Binding-site contacts:
Ligand atom C4 contacts residue LEU922 of chain 1.B at 4.4 Å (hydrophobic).
Ligand atom C7 contacts residue GLN1071 of chain 1.B at 4.1 Å.
Ligand atom C2 contacts residue GLN1071 of chain 1.B at 4.3 Å.
Ligand atom O7 contacts residue LEU922 of chain 1.B at 3.4 Å.
Ligand atom C6 contacts residue GLN926 of chain 1.B at 4.1 Å.
Ligand atom C5 contacts residue GLN926 of chain 1.B at 4.3 Å.
Ligand atom O4 contacts residue LEU922 of chain 1.B at 4.0 Å.
Ligand atom C1 contacts residue ASN717 of chain 1.B at 1.4 Å.
Ligand atom C2 contacts residue ASN717 of chain 1.B at 2.5 Å.
Ligand atom C8 contacts residue LEU922 of chain 1.B at 4.2 Å (hydrophobic).
Ligand atom O6 contacts residue LEU922 of chain 1.B at 4.2 Å.
Ligand atom O5 contacts residue ASN717 of chain 1.B at 2.3 Å (h-bond).
Ligand atom C1 contacts residue GLN1071 of chain 1.B at 3.9 Å.
Ligand atom C6 contacts residue LEU922 of chain 1.B at 4.3 Å (hydrophobic).
Ligand atom C5 contacts residue ASN717 of chain 1.B at 3.6 Å.
Ligand atom C7 contacts residue ASN717 of chain 1.B at 3.5 Å.
Ligand atom O5 contacts residue GLN1071 of chain 1.B at 3.8 Å.
Ligand atom O7 contacts residue GLN1071 of chain 1.B at 3.2 Å (h-bond).
Ligand atom O6 contacts residue GLN926 of chain 1.B at 2.9 Å (h-bond).
Ligand atom C5 contacts residue LEU922 of chain 1.B at 3.8 Å (hydrophobic).
Ligand atom C3 contacts residue ASN717 of chain 1.B at 3.8 Å.
Ligand atom O5 contacts residue GLN926 of chain 1.B at 4.5 Å.
Ligand atom C4 contacts residue ASN717 of chain 1.B at 4.2 Å.
Ligand atom O7 contacts residue ASN717 of chain 1.B at 3.6 Å.
Ligand atom C7 contacts residue LEU922 of chain 1.B at 3.9 Å (hydrophobic).
Ligand atom N2 contacts residue ASN717 of chain 1.B at 2.9 Å (h-bond).

The protein below binds the small molecule below.
Small molecule (SMILES): CC(=O)N[C@H]1[C@H](O[C@H]2[C@H](O)[C@@H](NC(C)=O)CO[C@@H]2CO)O[C@H](CO)[C@@H](O)[C@@H]1O

Sequence of chain 1.B:
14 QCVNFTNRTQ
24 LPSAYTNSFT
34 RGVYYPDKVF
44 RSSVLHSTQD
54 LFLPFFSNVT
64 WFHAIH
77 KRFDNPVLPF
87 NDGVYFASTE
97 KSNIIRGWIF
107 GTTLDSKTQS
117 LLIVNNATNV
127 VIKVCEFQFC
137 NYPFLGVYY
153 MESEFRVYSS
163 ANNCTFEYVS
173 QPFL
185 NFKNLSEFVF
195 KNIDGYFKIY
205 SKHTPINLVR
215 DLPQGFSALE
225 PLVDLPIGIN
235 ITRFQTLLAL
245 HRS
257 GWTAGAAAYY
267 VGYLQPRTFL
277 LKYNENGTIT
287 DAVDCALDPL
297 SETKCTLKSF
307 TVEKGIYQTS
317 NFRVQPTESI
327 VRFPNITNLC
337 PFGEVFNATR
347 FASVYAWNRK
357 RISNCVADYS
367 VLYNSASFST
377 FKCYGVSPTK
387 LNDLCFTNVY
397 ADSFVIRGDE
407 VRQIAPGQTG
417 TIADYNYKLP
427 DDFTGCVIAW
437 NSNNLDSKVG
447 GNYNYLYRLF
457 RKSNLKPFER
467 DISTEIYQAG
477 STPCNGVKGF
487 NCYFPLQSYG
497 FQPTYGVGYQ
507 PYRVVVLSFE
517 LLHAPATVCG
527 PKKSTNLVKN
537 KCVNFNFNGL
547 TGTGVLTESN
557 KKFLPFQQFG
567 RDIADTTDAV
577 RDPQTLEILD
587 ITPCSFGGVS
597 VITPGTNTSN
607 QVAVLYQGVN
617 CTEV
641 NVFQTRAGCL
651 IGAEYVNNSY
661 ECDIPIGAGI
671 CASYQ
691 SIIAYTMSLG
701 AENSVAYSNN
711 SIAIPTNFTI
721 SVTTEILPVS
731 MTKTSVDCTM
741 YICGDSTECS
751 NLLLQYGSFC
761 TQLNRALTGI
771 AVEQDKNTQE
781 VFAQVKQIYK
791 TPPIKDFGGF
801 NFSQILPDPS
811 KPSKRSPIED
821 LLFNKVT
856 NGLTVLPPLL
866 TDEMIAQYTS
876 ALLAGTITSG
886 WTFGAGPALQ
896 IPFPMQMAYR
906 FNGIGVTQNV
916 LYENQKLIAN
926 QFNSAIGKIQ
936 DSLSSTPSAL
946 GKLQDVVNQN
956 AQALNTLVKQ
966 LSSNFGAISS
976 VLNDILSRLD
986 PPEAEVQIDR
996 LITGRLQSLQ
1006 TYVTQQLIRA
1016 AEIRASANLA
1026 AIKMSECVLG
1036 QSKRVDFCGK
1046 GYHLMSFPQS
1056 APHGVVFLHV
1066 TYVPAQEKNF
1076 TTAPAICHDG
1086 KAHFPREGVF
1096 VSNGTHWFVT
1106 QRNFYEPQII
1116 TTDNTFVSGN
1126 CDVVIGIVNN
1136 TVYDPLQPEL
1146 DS